Sequence of chain 1.E:
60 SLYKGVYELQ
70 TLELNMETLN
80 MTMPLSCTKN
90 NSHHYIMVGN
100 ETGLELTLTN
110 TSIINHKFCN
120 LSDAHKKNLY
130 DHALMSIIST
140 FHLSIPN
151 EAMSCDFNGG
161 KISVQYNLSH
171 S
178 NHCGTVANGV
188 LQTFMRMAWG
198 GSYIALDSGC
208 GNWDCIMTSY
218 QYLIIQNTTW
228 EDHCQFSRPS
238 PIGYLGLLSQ

Binding-site contacts:
Ligand atom C5 contacts residue ASN119 of chain 1.E at 3.8 Å.
Ligand atom C2 contacts residue ASN119 of chain 1.E at 2.5 Å.
Ligand atom O5 contacts residue ASN119 of chain 1.E at 2.4 Å (h-bond).
Ligand atom C3 contacts residue ASN119 of chain 1.E at 3.9 Å.
Ligand atom N2 contacts residue ASN119 of chain 1.E at 2.9 Å (h-bond).
Ligand atom C4 contacts residue ASN119 of chain 1.E at 4.3 Å.
Ligand atom C1 contacts residue PHE117 of chain 1.E at 3.7 Å (hydrophobic).
Ligand atom O7 contacts residue ASN119 of chain 1.E at 3.4 Å (h-bond).
Ligand atom C8 contacts residue ASN119 of chain 1.E at 3.5 Å.
Ligand atom O5 contacts residue PHE117 of chain 1.E at 3.9 Å.
Ligand atom C1 contacts residue ASN119 of chain 1.E at 1.5 Å.
Ligand atom C8 contacts residue HIS115 of chain 1.E at 4.0 Å.
Ligand atom C7 contacts residue ASN119 of chain 1.E at 3.1 Å.

A protein and the small-molecule ligand that binds it are described below.
Small molecule (SMILES): CC(=O)N[C@H]1[C@H](O[C@H]2[C@H](O)[C@@H](NC(C)=O)CO[C@@H]2CO)O[C@H](CO)[C@@H](O)[C@@H]1O